A protein and the small-molecule ligand that binds it are described below.
Small molecule (SMILES): C[C@]12C=CC(=O)C=C1CC[C@@H]1[C@@H]2[C@@H](O)C[C@@]2(C)[C@H]1CC[C@]2(O)C(=O)CO

Sequence of chain 1.A:
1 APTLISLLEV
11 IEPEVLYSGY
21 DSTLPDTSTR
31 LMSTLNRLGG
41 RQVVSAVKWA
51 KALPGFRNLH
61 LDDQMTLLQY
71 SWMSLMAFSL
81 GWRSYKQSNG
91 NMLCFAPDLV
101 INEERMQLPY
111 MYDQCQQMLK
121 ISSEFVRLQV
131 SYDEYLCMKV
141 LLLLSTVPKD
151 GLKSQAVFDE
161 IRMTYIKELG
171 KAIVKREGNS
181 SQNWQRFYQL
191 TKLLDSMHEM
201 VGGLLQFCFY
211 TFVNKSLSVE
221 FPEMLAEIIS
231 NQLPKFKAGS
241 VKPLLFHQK

Binding-site contacts:
Ligand atom C21 contacts residue ASN36 of chain 1.A at 3.7 Å.
Ligand atom O04 contacts residue PHE207 of chain 1.A at 3.6 Å.
Ligand atom O05 contacts residue PHE221 of chain 1.A at 3.6 Å.
Ligand atom O04 contacts residue THR211 of chain 1.A at 3.2 Å (h-bond).
Ligand atom O04 contacts residue CYS208 of chain 1.A at 3.0 Å.
Ligand atom O05 contacts residue THR211 of chain 1.A at 2.9 Å (h-bond).
Ligand atom O02 contacts residue ASN36 of chain 1.A at 2.9 Å (h-bond).
Ligand atom O01 contacts residue PHE95 of chain 1.A at 3.4 Å.
Ligand atom O03 contacts residue GLN114 of chain 1.A at 2.5 Å (h-bond).
Ligand atom C19 contacts residue MET76 of chain 1.A at 3.8 Å (hydrophobic).
Ligand atom C21 contacts residue THR211 of chain 1.A at 3.8 Å.
Ligand atom C17 contacts residue GLN114 of chain 1.A at 3.4 Å.
Ligand atom C18 contacts residue ASN36 of chain 1.A at 3.5 Å.
Ligand atom O01 contacts residue GLN42 of chain 1.A at 3.1 Å (h-bond).
Ligand atom C02 contacts residue GLN42 of chain 1.A at 3.2 Å.
Ligand atom C01 contacts residue GLY39 of chain 1.A at 3.6 Å.
Ligand atom C01 contacts residue LEU35 of chain 1.A at 3.5 Å (hydrophobic).
Ligand atom C03 contacts residue GLN42 of chain 1.A at 3.1 Å.
Ligand atom C16 contacts residue PHE207 of chain 1.A at 3.8 Å (hydrophobic).
Ligand atom C20 contacts residue PHE207 of chain 1.A at 3.9 Å (hydrophobic).
Ligand atom C18 contacts residue MET73 of chain 1.A at 3.8 Å (hydrophobic).
Ligand atom C11 contacts residue ASN36 of chain 1.A at 3.4 Å.
Ligand atom C19 contacts residue TRP72 of chain 1.A at 3.9 Å (hydrophobic).
Ligand atom C15 contacts residue GLN114 of chain 1.A at 3.9 Å.
Ligand atom O01 contacts residue ARG83 of chain 1.A at 2.7 Å (salt-bridge).
Ligand atom C04 contacts residue MET76 of chain 1.A at 3.8 Å (hydrophobic).
Ligand atom C11 contacts residue LEU35 of chain 1.A at 3.6 Å (hydrophobic).
Ligand atom C05 contacts residue MET76 of chain 1.A at 3.8 Å (hydrophobic).
Ligand atom O05 contacts residue ASN36 of chain 1.A at 3.0 Å (h-bond).
Ligand atom O05 contacts residue VAL219 of chain 1.A at 3.3 Å.
Ligand atom C03 contacts residue ARG83 of chain 1.A at 3.8 Å.
Ligand atom O02 contacts residue LEU35 of chain 1.A at 3.8 Å.
Ligand atom C03 contacts residue PHE95 of chain 1.A at 3.6 Å (hydrophobic).
Ligand atom C13 contacts residue ASN36 of chain 1.A at 3.8 Å.
Ligand atom C21 contacts residue MET32 of chain 1.A at 3.8 Å (hydrophobic).
Ligand atom C18 contacts residue CYS208 of chain 1.A at 3.9 Å (hydrophobic).
Ligand atom C04 contacts residue GLN42 of chain 1.A at 3.8 Å.
Ligand atom C12 contacts residue ASN36 of chain 1.A at 3.1 Å.
Ligand atom C16 contacts residue LEU204 of chain 1.A at 3.8 Å (hydrophobic).
Ligand atom C16 contacts residue GLN114 of chain 1.A at 3.2 Å.